Binding-site contacts:
Ligand atom CAD contacts residue PHE92 of chain 1.A at 3.3 Å (hydrophobic).
Ligand atom OAC contacts residue OCR1 of chain 1.D at 3.2 Å.
Ligand atom NAI contacts residue SER99 of chain 1.A at 3.7 Å.
Ligand atom OAB contacts residue TYR137 of chain 1.A at 3.0 Å.
Ligand atom OAB contacts residue LYS177 of chain 1.A at 3.0 Å.
Ligand atom CAF contacts residue SER99 of chain 1.A at 3.2 Å.
Ligand atom OAC contacts residue TYR137 of chain 1.A at 3.9 Å.
Ligand atom CAH contacts residue OCR1 of chain 1.D at 3.8 Å.
Ligand atom NAI contacts residue HIS133 of chain 1.A at 3.6 Å.
Ligand atom NAI contacts residue TYR283 of chain 1.A at 3.0 Å (h-bond).
Ligand atom CAG contacts residue HIS259 of chain 1.A at 4.0 Å.
Ligand atom CAN contacts residue SER99 of chain 1.A at 3.8 Å.
Ligand atom CAF contacts residue TYR283 of chain 1.A at 3.3 Å (hydrophobic).
Ligand atom CAL contacts residue CYS95 of chain 1.A at 3.7 Å (hydrophobic).
Ligand atom OAC contacts residue LEU140 of chain 1.A at 3.8 Å.
Ligand atom CAN contacts residue HIS259 of chain 1.A at 3.4 Å.
Ligand atom CAA contacts residue CYS95 of chain 1.A at 3.6 Å (hydrophobic).
Ligand atom CAO contacts residue SER99 of chain 1.A at 3.3 Å.
Ligand atom OAJ contacts residue PHE92 of chain 1.A at 3.1 Å.
Ligand atom OAC contacts residue MET174 of chain 1.A at 3.8 Å.
Ligand atom NAI contacts residue HIS259 of chain 1.A at 3.5 Å (h-bond).
Ligand atom CAA contacts residue PHE173 of chain 1.A at 3.9 Å (hydrophobic).
Ligand atom OAJ contacts residue CYS95 of chain 1.A at 3.4 Å.
Ligand atom OAB contacts residue HIS259 of chain 1.A at 3.5 Å.
Ligand atom CAN contacts residue TYR283 of chain 1.A at 3.9 Å (hydrophobic).
Ligand atom CAE contacts residue GLN96 of chain 1.A at 3.7 Å.
Ligand atom CAG contacts residue CYS95 of chain 1.A at 3.6 Å (hydrophobic).
Ligand atom CAE contacts residue HIS259 of chain 1.A at 3.8 Å.
Ligand atom CAM contacts residue HIS259 of chain 1.A at 4.0 Å.
Ligand atom CAF contacts residue HIS259 of chain 1.A at 3.8 Å.
Ligand atom CAK contacts residue LYS177 of chain 1.A at 3.9 Å.
Ligand atom CAM contacts residue SER99 of chain 1.A at 3.0 Å.
Ligand atom CAL contacts residue PHE92 of chain 1.A at 3.7 Å (hydrophobic).
Ligand atom CAA contacts residue PHE92 of chain 1.A at 3.4 Å (hydrophobic).
Ligand atom CAK contacts residue TYR137 of chain 1.A at 3.3 Å (hydrophobic).
Ligand atom CAH contacts residue SER99 of chain 1.A at 3.4 Å.
Ligand atom CAF contacts residue HIS133 of chain 1.A at 3.3 Å.
Ligand atom CAH contacts residue TYR137 of chain 1.A at 3.7 Å (hydrophobic).
Ligand atom CAO contacts residue HIS259 of chain 1.A at 3.7 Å.
Ligand atom CAD contacts residue GLN96 of chain 1.A at 3.5 Å.

This small molecule binds to this protein.
Small molecule (SMILES): COc1ccc2[nH]cc(CC(=O)O)c2c1

Sequence of chain 1.A:
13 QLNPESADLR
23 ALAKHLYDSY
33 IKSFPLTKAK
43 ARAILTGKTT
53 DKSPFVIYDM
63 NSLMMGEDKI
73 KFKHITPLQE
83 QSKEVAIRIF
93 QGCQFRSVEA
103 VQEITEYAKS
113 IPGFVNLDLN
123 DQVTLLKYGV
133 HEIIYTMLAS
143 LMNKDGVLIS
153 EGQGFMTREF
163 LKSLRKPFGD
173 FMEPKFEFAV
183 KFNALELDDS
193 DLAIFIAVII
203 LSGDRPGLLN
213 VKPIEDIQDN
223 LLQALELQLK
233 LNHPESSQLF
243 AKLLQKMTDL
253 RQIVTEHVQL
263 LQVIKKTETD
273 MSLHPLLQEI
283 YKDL